Sequence of chain 2.A:
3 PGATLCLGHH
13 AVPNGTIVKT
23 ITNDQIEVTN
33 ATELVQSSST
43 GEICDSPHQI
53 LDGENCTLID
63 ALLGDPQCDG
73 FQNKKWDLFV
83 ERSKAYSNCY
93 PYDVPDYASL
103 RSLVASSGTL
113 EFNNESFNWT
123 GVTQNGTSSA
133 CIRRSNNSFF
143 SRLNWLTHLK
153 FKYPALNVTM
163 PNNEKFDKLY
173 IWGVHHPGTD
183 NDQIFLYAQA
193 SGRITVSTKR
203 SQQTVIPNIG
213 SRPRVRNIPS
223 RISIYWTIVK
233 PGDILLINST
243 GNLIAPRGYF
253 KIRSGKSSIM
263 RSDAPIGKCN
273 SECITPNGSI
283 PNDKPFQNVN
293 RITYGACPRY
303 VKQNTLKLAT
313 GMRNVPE

This small molecule binds to this protein.
Small molecule (SMILES): CC(=O)N[C@@H]1[C@@H](O)[C@H](O)[C@@H](CO)O[C@H]1O

Sequence of chain 1.A:
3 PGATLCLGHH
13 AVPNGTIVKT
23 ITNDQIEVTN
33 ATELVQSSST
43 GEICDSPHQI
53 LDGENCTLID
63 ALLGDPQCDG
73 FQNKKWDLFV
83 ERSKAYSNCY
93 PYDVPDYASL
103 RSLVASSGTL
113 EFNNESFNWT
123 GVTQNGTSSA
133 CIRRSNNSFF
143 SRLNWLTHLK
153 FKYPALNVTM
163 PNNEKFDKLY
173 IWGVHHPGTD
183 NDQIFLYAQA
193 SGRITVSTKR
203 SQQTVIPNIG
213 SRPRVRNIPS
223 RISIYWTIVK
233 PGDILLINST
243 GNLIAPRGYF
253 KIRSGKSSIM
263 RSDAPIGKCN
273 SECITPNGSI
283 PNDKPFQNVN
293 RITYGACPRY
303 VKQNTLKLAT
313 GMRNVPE

Binding-site contacts:
Ligand atom C1 contacts residue ASN159 of chain 1.A at 4.4 Å.
Ligand atom O7 contacts residue SER241 of chain 1.A at 3.5 Å.
Ligand atom C8 contacts residue ASN240 of chain 1.A at 4.1 Å.
Ligand atom C3 contacts residue ASN240 of chain 1.A at 3.9 Å.
Ligand atom O3 contacts residue ALA157 of chain 1.A at 4.2 Å.
Ligand atom C3 contacts residue ALA157 of chain 1.A at 4.2 Å (hydrophobic).
Ligand atom C4 contacts residue ASN240 of chain 1.A at 4.3 Å.
Ligand atom C1 contacts residue LEU158 of chain 1.A at 3.7 Å (hydrophobic).
Ligand atom C6 contacts residue NAG1 of chain 1.D at 3.8 Å.
Ligand atom O7 contacts residue ASN240 of chain 1.A at 3.7 Å.
Ligand atom O7 contacts residue THR242 of chain 1.A at 3.2 Å.
Ligand atom C7 contacts residue ASN240 of chain 1.A at 3.5 Å.
Ligand atom C6 contacts residue ASN159 of chain 1.A at 4.0 Å.
Ligand atom N2 contacts residue ASN240 of chain 1.A at 2.9 Å (h-bond).
Ligand atom O5 contacts residue ASN240 of chain 1.A at 2.4 Å (h-bond).
Ligand atom C1 contacts residue ASN240 of chain 1.A at 1.5 Å.
Ligand atom O5 contacts residue ASN159 of chain 1.A at 3.6 Å.
Ligand atom C5 contacts residue ALA157 of chain 1.A at 4.2 Å (hydrophobic).
Ligand atom C8 contacts residue ILE211 of chain 2.A at 4.4 Å (hydrophobic).
Ligand atom C4 contacts residue ALA157 of chain 1.A at 3.7 Å (hydrophobic).
Ligand atom C6 contacts residue ALA157 of chain 1.A at 4.4 Å (hydrophobic).
Ligand atom O6 contacts residue ASN159 of chain 1.A at 4.1 Å.
Ligand atom C2 contacts residue ALA157 of chain 1.A at 4.2 Å (hydrophobic).
Ligand atom C7 contacts residue THR242 of chain 1.A at 4.2 Å.
Ligand atom O5 contacts residue LEU158 of chain 1.A at 3.5 Å (h-bond).
Ligand atom O5 contacts residue ALA157 of chain 1.A at 3.9 Å.
Ligand atom C5 contacts residue ASN159 of chain 1.A at 4.3 Å.
Ligand atom C2 contacts residue ASN240 of chain 1.A at 2.5 Å.
Ligand atom C5 contacts residue NAG1 of chain 1.D at 4.0 Å.
Ligand atom O7 contacts residue ARG195 of chain 1.A at 4.0 Å.
Ligand atom C5 contacts residue ASN240 of chain 1.A at 3.7 Å.
Ligand atom C8 contacts residue ARG195 of chain 1.A at 3.3 Å.
Ligand atom C7 contacts residue ARG195 of chain 1.A at 4.4 Å.
Ligand atom O6 contacts residue ALA157 of chain 1.A at 3.4 Å.